Sequence of chain 2.B:
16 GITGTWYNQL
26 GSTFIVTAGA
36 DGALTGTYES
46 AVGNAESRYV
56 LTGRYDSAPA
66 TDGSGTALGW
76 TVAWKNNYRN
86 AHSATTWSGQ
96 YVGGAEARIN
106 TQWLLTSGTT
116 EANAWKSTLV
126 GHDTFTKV

Binding-site contacts:
Ligand atom C2 contacts residue TRP108 of chain 2.B at 3.7 Å (hydrophobic).
Ligand atom C5 contacts residue ASN23 of chain 2.B at 3.8 Å.
Ligand atom C13 contacts residue SER88 of chain 2.B at 3.8 Å.
Ligand atom C11 contacts residue LEU110 of chain 2.B at 3.6 Å (hydrophobic).
Ligand atom S7 contacts residue TRP79 of chain 2.B at 3.7 Å.
Ligand atom N1 contacts residue TYR43 of chain 2.B at 3.9 Å.
Ligand atom C10 contacts residue SER45 of chain 2.B at 3.7 Å.
Ligand atom C18 contacts residue SER112 of chain 2.B at 3.8 Å.
Ligand atom C10 contacts residue TRP120 of chain 4.A at 3.9 Å (hydrophobic).
Ligand atom C12 contacts residue ASN49 of chain 2.B at 3.9 Å.
Ligand atom N1 contacts residue ASP128 of chain 2.B at 2.8 Å (salt-bridge).
Ligand atom C11 contacts residue TRP79 of chain 2.B at 3.6 Å (hydrophobic).
Ligand atom N16 contacts residue SER88 of chain 2.B at 3.3 Å (h-bond).
Ligand atom O15 contacts residue GLY48 of chain 2.B at 3.5 Å.
Ligand atom O15 contacts residue TRP120 of chain 4.A at 3.9 Å.
Ligand atom C3 contacts residue VAL47 of chain 2.B at 3.5 Å (hydrophobic).
Ligand atom C20 contacts residue LEU124 of chain 2.B at 3.9 Å (hydrophobic).
Ligand atom C13 contacts residue ASN49 of chain 2.B at 3.6 Å.
Ligand atom O15 contacts residue ASN49 of chain 2.B at 3.0 Å (h-bond).
Ligand atom O24 contacts residue LYS121 of chain 4.A at 2.7 Å.
Ligand atom C14 contacts residue ASN49 of chain 2.B at 3.8 Å.
Ligand atom O9 contacts residue SER27 of chain 2.B at 2.6 Å (h-bond).
Ligand atom C2 contacts residue ASP128 of chain 2.B at 3.9 Å.
Ligand atom S7 contacts residue THR90 of chain 2.B at 3.4 Å (h-bond).
Ligand atom C10 contacts residue VAL47 of chain 2.B at 3.8 Å (hydrophobic).
Ligand atom C18 contacts residue LEU110 of chain 2.B at 3.8 Å (hydrophobic).
Ligand atom C12 contacts residue TRP79 of chain 2.B at 3.5 Å (hydrophobic).
Ligand atom N4 contacts residue VAL47 of chain 2.B at 3.4 Å.
Ligand atom S7 contacts residue TRP92 of chain 2.B at 3.9 Å.
Ligand atom C13 contacts residue TRP79 of chain 2.B at 3.5 Å (hydrophobic).
Ligand atom C3 contacts residue TRP120 of chain 4.A at 3.9 Å (hydrophobic).
Ligand atom C6 contacts residue TRP108 of chain 2.B at 3.3 Å (hydrophobic).
Ligand atom O9 contacts residue ASN23 of chain 2.B at 3.2 Å (h-bond).
Ligand atom C19 contacts residue SER112 of chain 2.B at 3.5 Å.
Ligand atom O9 contacts residue TYR43 of chain 2.B at 2.4 Å (h-bond).
Ligand atom C5 contacts residue ASP128 of chain 2.B at 3.8 Å.
Ligand atom N4 contacts residue SER45 of chain 2.B at 3.3 Å (h-bond).
Ligand atom C8 contacts residue TRP120 of chain 4.A at 3.5 Å (hydrophobic).
Ligand atom C5 contacts residue SER27 of chain 2.B at 3.6 Å.
Ligand atom C5 contacts residue TYR43 of chain 2.B at 3.3 Å (hydrophobic).

Sequence of chain 4.A:
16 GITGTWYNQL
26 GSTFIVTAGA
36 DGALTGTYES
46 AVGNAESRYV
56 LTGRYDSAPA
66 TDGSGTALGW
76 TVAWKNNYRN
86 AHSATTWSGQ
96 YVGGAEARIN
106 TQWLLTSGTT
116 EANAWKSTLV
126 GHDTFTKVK

This small molecule binds to this protein.
Small molecule (SMILES): O=C(O)CCCCCNC(=O)CCCC[C@@H]1SC[C@@H]2NC(=O)N[C@@H]21